This protein binds this small molecule.
Small molecule (SMILES): CC(C)/N=C1\C=CC=CC\C1=N/C(C)C

Binding-site contacts:
Ligand atom C11 contacts residue VAL248 of chain 1.A at 3.9 Å (hydrophobic).
Ligand atom C contacts residue PHE291 of chain 1.A at 4.1 Å (hydrophobic).
Ligand atom C3 contacts residue PHE291 of chain 1.A at 3.7 Å (hydrophobic).
Ligand atom C12 contacts residue VAL248 of chain 1.A at 3.9 Å (hydrophobic).
Ligand atom C contacts residue LEU224 of chain 1.A at 3.7 Å (hydrophobic).
Ligand atom C6 contacts residue ILE283 of chain 1.A at 3.8 Å (hydrophobic).
Ligand atom C4 contacts residue PHE291 of chain 1.A at 3.9 Å (hydrophobic).
Ligand atom C6 contacts residue PRO282 of chain 1.A at 4.0 Å (hydrophobic).
Ligand atom C1 contacts residue ASP15 of chain 1.A at 3.7 Å.
Ligand atom C contacts residue THR223 of chain 1.A at 4.3 Å.
Ligand atom C7 contacts residue PHE291 of chain 1.A at 4.0 Å (hydrophobic).
Ligand atom C9 contacts residue PHE291 of chain 1.A at 3.8 Å (hydrophobic).
Ligand atom C8 contacts residue PHE291 of chain 1.A at 3.9 Å (hydrophobic).
Ligand atom C6 contacts residue PHE291 of chain 1.A at 3.8 Å (hydrophobic).
Ligand atom N contacts residue PHE291 of chain 1.A at 4.0 Å.
Ligand atom C7 contacts residue VAL248 of chain 1.A at 4.5 Å (hydrophobic).
Ligand atom C11 contacts residue GLY249 of chain 1.A at 3.6 Å.
Ligand atom C contacts residue ASP15 of chain 1.A at 3.8 Å.
Ligand atom C5 contacts residue PRO282 of chain 1.A at 4.4 Å (hydrophobic).
Ligand atom N1 contacts residue PHE291 of chain 1.A at 3.8 Å.
Ligand atom C2 contacts residue THR223 of chain 1.A at 4.2 Å.
Ligand atom C11 contacts residue PHE291 of chain 1.A at 3.7 Å (hydrophobic).
Ligand atom C2 contacts residue ASP15 of chain 1.A at 3.9 Å.
Ligand atom C10 contacts residue VAL248 of chain 1.A at 3.7 Å (hydrophobic).
Ligand atom C5 contacts residue PHE291 of chain 1.A at 3.8 Å (hydrophobic).
Ligand atom C contacts residue PHE280 of chain 1.A at 3.8 Å (hydrophobic).
Ligand atom C5 contacts residue PHE280 of chain 1.A at 4.0 Å (hydrophobic).
Ligand atom C7 contacts residue ILE283 of chain 1.A at 3.9 Å (hydrophobic).
Ligand atom C10 contacts residue PHE291 of chain 1.A at 3.9 Å (hydrophobic).

Sequence of chain 1.A:
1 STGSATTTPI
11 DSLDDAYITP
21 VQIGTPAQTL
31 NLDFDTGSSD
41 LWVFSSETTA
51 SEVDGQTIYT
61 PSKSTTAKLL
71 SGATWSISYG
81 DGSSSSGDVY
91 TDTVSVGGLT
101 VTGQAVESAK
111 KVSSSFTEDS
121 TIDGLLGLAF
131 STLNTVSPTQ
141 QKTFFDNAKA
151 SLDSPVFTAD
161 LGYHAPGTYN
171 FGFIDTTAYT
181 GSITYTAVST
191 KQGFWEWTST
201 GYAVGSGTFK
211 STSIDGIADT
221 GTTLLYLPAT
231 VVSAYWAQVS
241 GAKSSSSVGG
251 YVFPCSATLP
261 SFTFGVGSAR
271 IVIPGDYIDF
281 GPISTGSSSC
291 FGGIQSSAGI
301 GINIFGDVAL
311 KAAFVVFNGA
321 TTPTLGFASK